Binding-site contacts:
Ligand atom C2 contacts residue THR156 of chain 10.C at 4.2 Å.
Ligand atom O5 contacts residue ASN154 of chain 10.C at 4.0 Å.
Ligand atom C7 contacts residue THR156 of chain 10.C at 3.9 Å.
Ligand atom O6 contacts residue MET151 of chain 10.C at 3.4 Å.
Ligand atom C7 contacts residue ASN154 of chain 10.C at 3.3 Å.
Ligand atom C8 contacts residue THR156 of chain 10.C at 4.0 Å.
Ligand atom O7 contacts residue ASN154 of chain 10.C at 2.6 Å (h-bond).
Ligand atom C6 contacts residue MET151 of chain 10.C at 4.5 Å (hydrophobic).
Ligand atom C2 contacts residue ASN154 of chain 10.C at 3.5 Å.
Ligand atom N2 contacts residue ASN154 of chain 10.C at 3.8 Å.
Ligand atom C8 contacts residue ASN154 of chain 10.C at 3.6 Å.
Ligand atom C1 contacts residue THR156 of chain 10.C at 3.6 Å.
Ligand atom C1 contacts residue ASN154 of chain 10.C at 3.4 Å.
Ligand atom N2 contacts residue THR156 of chain 10.C at 3.6 Å (h-bond).

The small molecule below binds the protein below.
Small molecule (SMILES): CC(=O)N[C@H]1[C@H](O[C@H]2[C@H](O)[C@@H](NC(C)=O)CO[C@@H]2CO)O[C@H](CO)[C@@H](O)[C@@H]1O

Sequence of chain 10.C:
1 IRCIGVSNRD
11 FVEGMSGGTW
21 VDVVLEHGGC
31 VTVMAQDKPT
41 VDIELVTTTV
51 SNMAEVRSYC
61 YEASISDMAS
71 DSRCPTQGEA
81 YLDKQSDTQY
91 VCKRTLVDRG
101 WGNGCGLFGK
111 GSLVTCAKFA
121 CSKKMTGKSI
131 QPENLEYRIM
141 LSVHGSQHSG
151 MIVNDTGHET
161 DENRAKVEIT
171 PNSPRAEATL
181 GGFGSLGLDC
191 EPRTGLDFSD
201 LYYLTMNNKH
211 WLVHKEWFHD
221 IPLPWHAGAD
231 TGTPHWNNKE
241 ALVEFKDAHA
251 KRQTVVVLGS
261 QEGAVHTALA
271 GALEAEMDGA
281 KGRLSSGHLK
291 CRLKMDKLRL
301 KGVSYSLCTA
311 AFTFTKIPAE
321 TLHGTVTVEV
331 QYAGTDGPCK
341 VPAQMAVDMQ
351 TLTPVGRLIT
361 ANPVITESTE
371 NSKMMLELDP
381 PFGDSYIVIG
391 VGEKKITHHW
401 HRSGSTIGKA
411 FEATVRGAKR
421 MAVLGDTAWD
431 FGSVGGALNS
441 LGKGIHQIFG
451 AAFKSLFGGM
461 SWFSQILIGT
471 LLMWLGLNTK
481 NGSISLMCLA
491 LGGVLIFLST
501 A